The small molecule below binds the protein below.
Small molecule (SMILES): CC(=O)N[C@@H]1[C@@H](O)[C@H](O)[C@@H](CO)O[C@H]1O

Sequence of chain 1.C:
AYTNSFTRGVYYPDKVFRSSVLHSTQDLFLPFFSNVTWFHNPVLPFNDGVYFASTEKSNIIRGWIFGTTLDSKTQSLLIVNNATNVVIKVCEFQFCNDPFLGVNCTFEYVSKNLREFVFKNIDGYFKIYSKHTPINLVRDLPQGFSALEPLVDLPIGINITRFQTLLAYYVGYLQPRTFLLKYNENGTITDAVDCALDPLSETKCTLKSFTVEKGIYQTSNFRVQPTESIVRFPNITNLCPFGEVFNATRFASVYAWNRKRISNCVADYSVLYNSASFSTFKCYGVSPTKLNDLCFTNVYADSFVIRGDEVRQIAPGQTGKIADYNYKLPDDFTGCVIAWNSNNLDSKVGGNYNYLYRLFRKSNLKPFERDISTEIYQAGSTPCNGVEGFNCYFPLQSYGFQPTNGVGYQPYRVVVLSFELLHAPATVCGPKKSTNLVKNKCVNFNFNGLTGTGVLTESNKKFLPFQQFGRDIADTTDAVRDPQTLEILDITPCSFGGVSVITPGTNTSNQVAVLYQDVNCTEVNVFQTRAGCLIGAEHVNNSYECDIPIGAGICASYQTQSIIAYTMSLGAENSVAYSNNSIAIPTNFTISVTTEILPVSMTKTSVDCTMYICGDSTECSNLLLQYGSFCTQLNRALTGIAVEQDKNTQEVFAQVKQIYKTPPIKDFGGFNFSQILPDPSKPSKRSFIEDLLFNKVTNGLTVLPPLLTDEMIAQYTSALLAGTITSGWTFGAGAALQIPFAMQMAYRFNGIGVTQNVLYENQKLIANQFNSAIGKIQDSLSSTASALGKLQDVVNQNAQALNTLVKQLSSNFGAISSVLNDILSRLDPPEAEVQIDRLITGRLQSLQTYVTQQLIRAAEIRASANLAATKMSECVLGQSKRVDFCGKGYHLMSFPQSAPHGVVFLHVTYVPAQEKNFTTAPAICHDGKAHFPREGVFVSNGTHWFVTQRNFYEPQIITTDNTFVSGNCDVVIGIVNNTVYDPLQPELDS

Binding-site contacts:
Ligand atom O7 contacts residue ASN603 of chain 1.C at 4.4 Å.
Ligand atom C5 contacts residue ASN603 of chain 1.C at 3.7 Å.
Ligand atom C1 contacts residue ASN603 of chain 1.C at 1.4 Å.
Ligand atom C2 contacts residue ASN603 of chain 1.C at 2.5 Å.
Ligand atom C7 contacts residue ASN603 of chain 1.C at 3.5 Å.
Ligand atom O5 contacts residue ASN603 of chain 1.C at 2.4 Å (h-bond).
Ligand atom C4 contacts residue ASN603 of chain 1.C at 4.3 Å.
Ligand atom N2 contacts residue ASN603 of chain 1.C at 2.9 Å (h-bond).
Ligand atom C8 contacts residue ASN603 of chain 1.C at 3.8 Å.
Ligand atom C3 contacts residue ASN603 of chain 1.C at 3.8 Å.